The small molecule below binds the protein below.
Small molecule (SMILES): CC(=O)N[C@@H]1[C@@H](O)[C@H](O)[C@@H](CO)O[C@H]1O

Binding-site contacts:
Ligand atom C1 contacts residue HIS149 of chain 13.A at 4.0 Å.
Ligand atom O6 contacts residue LYS157 of chain 13.A at 3.8 Å.
Ligand atom C8 contacts residue TRP101 of chain 13.C at 3.6 Å (hydrophobic).
Ligand atom O5 contacts residue LYS157 of chain 13.A at 4.5 Å.
Ligand atom O7 contacts residue HIS149 of chain 13.A at 3.3 Å.
Ligand atom C2 contacts residue ASN153 of chain 13.A at 2.5 Å.
Ligand atom C1 contacts residue THR155 of chain 13.A at 3.9 Å.
Ligand atom C8 contacts residue ASN103 of chain 13.C at 4.5 Å.
Ligand atom C7 contacts residue ASN153 of chain 13.A at 3.7 Å.
Ligand atom C2 contacts residue HIS149 of chain 13.A at 3.6 Å.
Ligand atom C6 contacts residue HIS158 of chain 13.A at 3.8 Å.
Ligand atom C7 contacts residue HIS149 of chain 13.A at 4.2 Å.
Ligand atom O5 contacts residue HIS149 of chain 13.A at 4.1 Å.
Ligand atom O5 contacts residue THR155 of chain 13.A at 4.3 Å.
Ligand atom N2 contacts residue ASN153 of chain 13.A at 2.9 Å (h-bond).
Ligand atom O3 contacts residue HIS149 of chain 13.A at 4.4 Å.
Ligand atom C1 contacts residue HIS158 of chain 13.A at 4.0 Å.
Ligand atom O7 contacts residue ASN153 of chain 13.A at 4.0 Å.
Ligand atom C5 contacts residue HIS158 of chain 13.A at 4.1 Å.
Ligand atom C6 contacts residue LYS157 of chain 13.A at 3.8 Å.
Ligand atom O5 contacts residue HIS158 of chain 13.A at 3.1 Å.
Ligand atom C4 contacts residue ASN153 of chain 13.A at 4.2 Å.
Ligand atom C1 contacts residue ASN153 of chain 13.A at 1.4 Å.
Ligand atom C5 contacts residue LYS157 of chain 13.A at 4.1 Å.
Ligand atom N2 contacts residue HIS149 of chain 13.A at 4.3 Å.
Ligand atom C5 contacts residue ASN153 of chain 13.A at 3.7 Å.
Ligand atom O5 contacts residue ASN153 of chain 13.A at 2.4 Å (h-bond).
Ligand atom C3 contacts residue ASN153 of chain 13.A at 3.8 Å.
Ligand atom C8 contacts residue GLY102 of chain 13.C at 3.3 Å.

Sequence of chain 13.C:
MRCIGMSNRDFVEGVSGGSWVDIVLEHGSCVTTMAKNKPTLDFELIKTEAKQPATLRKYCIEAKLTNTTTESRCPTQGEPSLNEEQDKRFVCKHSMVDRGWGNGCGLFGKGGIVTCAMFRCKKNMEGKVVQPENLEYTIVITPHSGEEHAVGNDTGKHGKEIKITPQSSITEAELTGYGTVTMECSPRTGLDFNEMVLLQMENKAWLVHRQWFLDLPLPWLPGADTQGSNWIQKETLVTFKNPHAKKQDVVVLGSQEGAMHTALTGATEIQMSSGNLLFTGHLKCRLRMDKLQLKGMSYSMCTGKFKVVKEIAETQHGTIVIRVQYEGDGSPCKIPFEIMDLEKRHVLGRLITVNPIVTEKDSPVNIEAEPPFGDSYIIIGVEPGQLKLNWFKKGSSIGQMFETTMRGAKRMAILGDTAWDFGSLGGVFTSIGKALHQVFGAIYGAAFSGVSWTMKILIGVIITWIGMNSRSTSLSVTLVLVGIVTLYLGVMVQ

Sequence of chain 13.A:
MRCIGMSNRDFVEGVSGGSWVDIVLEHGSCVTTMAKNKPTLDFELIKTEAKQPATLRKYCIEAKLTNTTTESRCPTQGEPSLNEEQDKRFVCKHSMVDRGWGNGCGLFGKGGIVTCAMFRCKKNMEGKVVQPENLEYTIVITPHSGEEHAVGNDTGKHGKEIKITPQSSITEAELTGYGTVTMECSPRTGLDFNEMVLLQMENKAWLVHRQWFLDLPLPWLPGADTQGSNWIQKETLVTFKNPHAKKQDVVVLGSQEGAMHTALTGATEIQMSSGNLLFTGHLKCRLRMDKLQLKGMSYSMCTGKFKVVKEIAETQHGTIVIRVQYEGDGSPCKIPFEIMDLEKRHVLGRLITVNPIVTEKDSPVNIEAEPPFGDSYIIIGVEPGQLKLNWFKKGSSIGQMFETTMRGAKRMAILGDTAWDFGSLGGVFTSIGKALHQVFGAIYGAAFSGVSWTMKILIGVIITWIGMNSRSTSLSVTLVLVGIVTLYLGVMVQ